Binding-site contacts:
Ligand atom O4 contacts residue THR186 of chain 3.B at 3.2 Å (h-bond).
Ligand atom O4 contacts residue SER129 of chain 3.B at 4.0 Å.
Ligand atom C12 contacts residue SER129 of chain 3.B at 4.0 Å.
Ligand atom C1 contacts residue IMP1 of chain 3.F at 3.6 Å.
Ligand atom O1 contacts residue IMP1 of chain 3.F at 3.6 Å.
Ligand atom C7 contacts residue IMP1 of chain 3.F at 3.4 Å.
Ligand atom C2 contacts residue GLY268 of chain 3.B at 4.0 Å.
Ligand atom C9 contacts residue MET267 of chain 3.B at 3.6 Å (hydrophobic).
Ligand atom C1 contacts residue GLY179 of chain 3.B at 3.8 Å.
Ligand atom C10 contacts residue GLY177 of chain 3.B at 3.0 Å.
Ligand atom O4 contacts residue GLU294 of chain 3.B at 4.1 Å.
Ligand atom O1 contacts residue GLY179 of chain 3.B at 3.6 Å (h-bond).
Ligand atom C13 contacts residue IMP1 of chain 3.F at 3.9 Å.
Ligand atom C12 contacts residue IMP1 of chain 3.F at 3.8 Å.
Ligand atom C14 contacts residue IMP1 of chain 3.F at 3.6 Å.
Ligand atom C14 contacts residue SER129 of chain 3.B at 4.0 Å.
Ligand atom C7 contacts residue ASN156 of chain 3.B at 3.8 Å.
Ligand atom C15 contacts residue SER129 of chain 3.B at 3.6 Å.
Ligand atom C7 contacts residue SER128 of chain 3.B at 3.8 Å.
Ligand atom C6 contacts residue SER129 of chain 3.B at 3.5 Å.
Ligand atom C11 contacts residue SER129 of chain 3.B at 3.8 Å.
Ligand atom C11 contacts residue IMP1 of chain 3.F at 3.9 Å.
Ligand atom C16 contacts residue IMP1 of chain 3.F at 3.3 Å.
Ligand atom C17 contacts residue IMP1 of chain 3.F at 3.7 Å.
Ligand atom C15 contacts residue IMP1 of chain 3.F at 3.2 Å.
Ligand atom O1 contacts residue CYS184 of chain 3.B at 3.6 Å.
Ligand atom C16 contacts residue SER129 of chain 3.B at 3.6 Å.
Ligand atom O6 contacts residue SER129 of chain 3.B at 2.8 Å (h-bond).
Ligand atom O1 contacts residue THR186 of chain 3.B at 2.7 Å (h-bond).
Ligand atom O2 contacts residue ILE178 of chain 3.B at 3.5 Å.
Ligand atom O2 contacts residue GLY177 of chain 3.B at 3.2 Å (h-bond).
Ligand atom O6 contacts residue SER128 of chain 3.B at 3.1 Å.
Ligand atom O4 contacts residue IMP1 of chain 3.F at 2.9 Å.
Ligand atom O2 contacts residue GLY179 of chain 3.B at 3.2 Å (h-bond).
Ligand atom O5 contacts residue SER129 of chain 3.B at 2.7 Å (h-bond).
Ligand atom C10 contacts residue ASN156 of chain 3.B at 3.6 Å.
Ligand atom C8 contacts residue SER129 of chain 3.B at 4.0 Å.
Ligand atom C8 contacts residue SER128 of chain 3.B at 4.0 Å.
Ligand atom C1 contacts residue THR186 of chain 3.B at 3.8 Å.
Ligand atom C17 contacts residue GLY268 of chain 3.B at 3.7 Å.

This protein binds this small molecule.
Small molecule (SMILES): COc1c(C)c2c(c(O)c1C/C=C(\C)CCC(=O)O)C(=O)OC2

Sequence of chain 3.B:
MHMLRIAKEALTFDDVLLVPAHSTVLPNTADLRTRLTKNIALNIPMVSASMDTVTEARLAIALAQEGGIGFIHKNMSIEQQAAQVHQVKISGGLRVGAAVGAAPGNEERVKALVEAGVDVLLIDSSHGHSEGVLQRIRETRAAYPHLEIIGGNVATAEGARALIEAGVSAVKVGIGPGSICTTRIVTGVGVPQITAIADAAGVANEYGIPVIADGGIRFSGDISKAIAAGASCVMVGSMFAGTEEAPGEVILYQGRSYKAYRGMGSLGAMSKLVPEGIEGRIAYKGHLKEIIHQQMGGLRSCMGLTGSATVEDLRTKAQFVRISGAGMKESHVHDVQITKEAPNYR